Binding-site contacts:
Ligand atom C3 contacts residue ASN709 of chain 1.B at 3.8 Å.
Ligand atom O7 contacts residue ASN709 of chain 1.B at 3.7 Å.
Ligand atom O5 contacts residue ASN709 of chain 1.B at 2.3 Å (h-bond).
Ligand atom C2 contacts residue ASN709 of chain 1.B at 2.4 Å.
Ligand atom C1 contacts residue ASP796 of chain 1.C at 4.3 Å.
Ligand atom O5 contacts residue ASP796 of chain 1.C at 3.9 Å.
Ligand atom C8 contacts residue GLY1131 of chain 1.B at 3.9 Å.
Ligand atom C4 contacts residue ASN709 of chain 1.B at 4.2 Å.
Ligand atom N2 contacts residue ASN709 of chain 1.B at 2.8 Å (h-bond).
Ligand atom C5 contacts residue ASN709 of chain 1.B at 3.6 Å.
Ligand atom C1 contacts residue ASN709 of chain 1.B at 1.4 Å.
Ligand atom C8 contacts residue ILE1130 of chain 1.B at 3.8 Å (hydrophobic).
Ligand atom C7 contacts residue ASN709 of chain 1.B at 3.5 Å.

This protein binds this small molecule.
Small molecule (SMILES): CC(=O)N[C@@H]1[C@@H](O)[C@H](O)[C@@H](CO)O[C@H]1O

Sequence of chain 1.B:
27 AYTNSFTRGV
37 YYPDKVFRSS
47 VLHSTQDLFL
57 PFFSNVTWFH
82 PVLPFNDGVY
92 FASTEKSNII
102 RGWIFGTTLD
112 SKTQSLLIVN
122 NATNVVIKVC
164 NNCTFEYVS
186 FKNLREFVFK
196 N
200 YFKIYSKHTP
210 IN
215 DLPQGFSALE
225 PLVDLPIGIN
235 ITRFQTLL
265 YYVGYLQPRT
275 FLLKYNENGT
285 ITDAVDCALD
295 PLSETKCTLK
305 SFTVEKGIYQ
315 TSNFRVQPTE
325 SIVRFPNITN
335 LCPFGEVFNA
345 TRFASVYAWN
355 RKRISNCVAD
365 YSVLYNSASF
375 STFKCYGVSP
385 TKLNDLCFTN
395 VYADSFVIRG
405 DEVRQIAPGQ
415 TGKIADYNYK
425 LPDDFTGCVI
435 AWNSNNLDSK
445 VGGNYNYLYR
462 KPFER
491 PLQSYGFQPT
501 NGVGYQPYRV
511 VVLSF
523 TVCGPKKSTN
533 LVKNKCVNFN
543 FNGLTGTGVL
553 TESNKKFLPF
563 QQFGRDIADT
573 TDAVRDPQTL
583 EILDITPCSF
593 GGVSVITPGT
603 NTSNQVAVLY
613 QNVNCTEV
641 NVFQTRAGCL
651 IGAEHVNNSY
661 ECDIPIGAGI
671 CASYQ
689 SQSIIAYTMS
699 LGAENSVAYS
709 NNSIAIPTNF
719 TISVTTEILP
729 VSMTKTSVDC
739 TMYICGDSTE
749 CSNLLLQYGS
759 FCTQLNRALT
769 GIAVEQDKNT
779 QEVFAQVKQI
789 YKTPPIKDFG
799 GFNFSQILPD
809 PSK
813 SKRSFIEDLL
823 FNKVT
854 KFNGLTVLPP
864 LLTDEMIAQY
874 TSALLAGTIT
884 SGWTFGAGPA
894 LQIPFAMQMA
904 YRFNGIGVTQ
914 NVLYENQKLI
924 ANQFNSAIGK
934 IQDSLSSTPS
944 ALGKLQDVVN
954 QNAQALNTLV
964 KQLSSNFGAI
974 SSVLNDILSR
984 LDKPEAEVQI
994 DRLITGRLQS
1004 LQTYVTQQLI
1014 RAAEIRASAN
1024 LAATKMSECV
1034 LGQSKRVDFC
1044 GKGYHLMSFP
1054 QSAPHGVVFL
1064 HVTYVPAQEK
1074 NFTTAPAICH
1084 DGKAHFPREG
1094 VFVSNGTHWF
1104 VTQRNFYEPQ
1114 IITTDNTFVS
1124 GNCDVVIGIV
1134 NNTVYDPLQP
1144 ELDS

Sequence of chain 1.C:
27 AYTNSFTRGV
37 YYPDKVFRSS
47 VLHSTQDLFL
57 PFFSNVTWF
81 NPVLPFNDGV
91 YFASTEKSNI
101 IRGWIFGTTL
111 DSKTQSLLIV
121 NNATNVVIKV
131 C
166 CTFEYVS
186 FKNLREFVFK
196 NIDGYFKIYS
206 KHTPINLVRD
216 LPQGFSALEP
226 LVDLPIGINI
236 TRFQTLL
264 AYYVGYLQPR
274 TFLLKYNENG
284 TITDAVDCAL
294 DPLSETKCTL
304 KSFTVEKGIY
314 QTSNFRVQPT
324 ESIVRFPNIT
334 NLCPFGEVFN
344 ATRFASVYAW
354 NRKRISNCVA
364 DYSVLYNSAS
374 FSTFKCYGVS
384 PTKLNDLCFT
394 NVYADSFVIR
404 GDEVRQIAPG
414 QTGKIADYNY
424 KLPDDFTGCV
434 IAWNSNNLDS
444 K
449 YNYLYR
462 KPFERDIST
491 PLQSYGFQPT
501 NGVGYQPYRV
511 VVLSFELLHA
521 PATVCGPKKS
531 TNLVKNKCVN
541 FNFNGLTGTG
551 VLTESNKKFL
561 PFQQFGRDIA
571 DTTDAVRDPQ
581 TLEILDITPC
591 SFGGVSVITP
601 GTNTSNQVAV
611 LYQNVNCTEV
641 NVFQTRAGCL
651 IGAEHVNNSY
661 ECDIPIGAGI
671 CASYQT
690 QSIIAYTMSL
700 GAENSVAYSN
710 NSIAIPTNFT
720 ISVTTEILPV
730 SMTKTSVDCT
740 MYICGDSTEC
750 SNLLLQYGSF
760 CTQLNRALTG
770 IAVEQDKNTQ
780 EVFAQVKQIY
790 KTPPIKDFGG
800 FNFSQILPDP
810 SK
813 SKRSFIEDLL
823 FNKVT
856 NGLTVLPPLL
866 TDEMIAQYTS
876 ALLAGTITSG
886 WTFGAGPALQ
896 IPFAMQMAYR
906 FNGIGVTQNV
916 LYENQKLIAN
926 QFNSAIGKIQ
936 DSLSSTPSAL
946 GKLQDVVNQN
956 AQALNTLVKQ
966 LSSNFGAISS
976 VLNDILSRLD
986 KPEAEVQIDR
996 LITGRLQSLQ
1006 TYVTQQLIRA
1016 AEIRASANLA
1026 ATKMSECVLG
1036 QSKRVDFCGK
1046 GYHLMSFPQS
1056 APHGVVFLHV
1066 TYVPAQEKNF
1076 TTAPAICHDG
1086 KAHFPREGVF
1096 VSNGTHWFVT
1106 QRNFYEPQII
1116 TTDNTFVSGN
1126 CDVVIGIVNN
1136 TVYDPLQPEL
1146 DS